Sequence of chain 1.I:
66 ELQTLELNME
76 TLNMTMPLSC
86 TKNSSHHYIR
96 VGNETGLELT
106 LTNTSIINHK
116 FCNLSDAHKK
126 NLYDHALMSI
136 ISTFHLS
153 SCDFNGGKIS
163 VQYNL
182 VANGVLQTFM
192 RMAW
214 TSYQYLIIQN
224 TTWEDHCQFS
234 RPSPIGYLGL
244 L

A small-molecule ligand and the protein it binds are described below.
Small molecule (SMILES): CC(=O)N[C@H]1[C@H](O[C@H]2[C@H](O)[C@@H](NC(C)=O)CO[C@@H]2CO)O[C@H](CO)[C@@H](O)[C@@H]1O

Binding-site contacts:
Ligand atom N2 contacts residue ASN223 of chain 1.I at 2.9 Å (h-bond).
Ligand atom O6 contacts residue GLY159 of chain 1.I at 4.3 Å.
Ligand atom C5 contacts residue GLY159 of chain 1.I at 4.0 Å.
Ligand atom C7 contacts residue ASN223 of chain 1.I at 3.9 Å.
Ligand atom C3 contacts residue ASN223 of chain 1.I at 3.8 Å.
Ligand atom O7 contacts residue ASN223 of chain 1.I at 4.5 Å.
Ligand atom C6 contacts residue LYS160 of chain 1.I at 3.8 Å.
Ligand atom O5 contacts residue ASN223 of chain 1.I at 2.3 Å (h-bond).
Ligand atom C5 contacts residue LYS160 of chain 1.I at 3.6 Å.
Ligand atom C7 contacts residue THR224 of chain 1.I at 4.3 Å.
Ligand atom O6 contacts residue ASN30 of chain 1.A at 4.4 Å.
Ligand atom O4 contacts residue LYS160 of chain 1.I at 4.2 Å.
Ligand atom C8 contacts residue THR224 of chain 1.I at 3.5 Å.
Ligand atom O5 contacts residue LYS160 of chain 1.I at 4.5 Å.
Ligand atom N2 contacts residue THR224 of chain 1.I at 4.3 Å.
Ligand atom C8 contacts residue ASN223 of chain 1.I at 3.4 Å.
Ligand atom C2 contacts residue ASN223 of chain 1.I at 2.4 Å.
Ligand atom C5 contacts residue ASN223 of chain 1.I at 3.7 Å.
Ligand atom C1 contacts residue ASN223 of chain 1.I at 1.4 Å.
Ligand atom C7 contacts residue THR225 of chain 1.I at 4.3 Å.
Ligand atom C8 contacts residue THR225 of chain 1.I at 4.0 Å.
Ligand atom C6 contacts residue GLY159 of chain 1.I at 3.2 Å.
Ligand atom C4 contacts residue ASN223 of chain 1.I at 4.2 Å.
Ligand atom O7 contacts residue THR225 of chain 1.I at 4.0 Å.

Sequence of chain 1.A:
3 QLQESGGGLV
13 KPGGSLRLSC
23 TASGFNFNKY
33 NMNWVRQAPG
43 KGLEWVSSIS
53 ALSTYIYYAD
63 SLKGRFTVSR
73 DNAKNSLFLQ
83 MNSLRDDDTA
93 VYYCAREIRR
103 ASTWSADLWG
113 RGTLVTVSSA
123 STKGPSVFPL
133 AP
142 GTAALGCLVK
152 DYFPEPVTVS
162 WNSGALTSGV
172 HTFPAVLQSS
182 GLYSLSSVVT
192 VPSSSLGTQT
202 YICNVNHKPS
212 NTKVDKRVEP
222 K